Binding-site contacts:
Ligand atom C1 contacts residue ALA209 of chain 1.B at 3.6 Å (hydrophobic).
Ligand atom C2 contacts residue ALA209 of chain 1.B at 3.9 Å (hydrophobic).
Ligand atom O2 contacts residue MET207 of chain 1.B at 4.3 Å.
Ligand atom O1 contacts residue ASP212 of chain 1.B at 4.0 Å.
Ligand atom O1 contacts residue MG1 of chain 1.O at 4.1 Å.
Ligand atom O4 contacts residue MG1 of chain 1.O at 2.0 Å.
Ligand atom C1 contacts residue MG1 of chain 1.O at 2.9 Å.
Ligand atom O1 contacts residue GLY211 of chain 1.B at 2.9 Å (h-bond).
Ligand atom O2 contacts residue LYS186 of chain 1.B at 3.8 Å.
Ligand atom C1 contacts residue ASP212 of chain 1.B at 3.8 Å.
Ligand atom C2 contacts residue GLU188 of chain 1.B at 3.8 Å.
Ligand atom O3 contacts residue MG1 of chain 1.O at 2.2 Å.
Ligand atom C1 contacts residue THR244 of chain 1.B at 3.6 Å.
Ligand atom O4 contacts residue ALA209 of chain 1.B at 4.3 Å.
Ligand atom O4 contacts residue ASP212 of chain 1.B at 4.0 Å.
Ligand atom O2 contacts residue MET276 of chain 1.B at 4.2 Å.
Ligand atom O2 contacts residue MG1 of chain 1.O at 4.0 Å.
Ligand atom O1 contacts residue THR244 of chain 1.B at 2.5 Å (h-bond).
Ligand atom O2 contacts residue ARG87 of chain 1.B at 4.0 Å.
Ligand atom O3 contacts residue ASP212 of chain 1.B at 2.8 Å (salt-bridge).
Ligand atom C2 contacts residue MG1 of chain 1.O at 2.8 Å.
Ligand atom O4 contacts residue LYS186 of chain 1.B at 2.9 Å (salt-bridge).
Ligand atom O1 contacts residue ALA209 of chain 1.B at 3.4 Å.
Ligand atom O2 contacts residue ALA209 of chain 1.B at 4.3 Å.
Ligand atom O3 contacts residue GLU188 of chain 1.B at 3.0 Å (salt-bridge).
Ligand atom O3 contacts residue ALA209 of chain 1.B at 3.8 Å.
Ligand atom O4 contacts residue GLU188 of chain 1.B at 3.2 Å (salt-bridge).
Ligand atom O3 contacts residue GLY211 of chain 1.B at 3.6 Å.
Ligand atom C2 contacts residue THR244 of chain 1.B at 4.0 Å.
Ligand atom C1 contacts residue GLY211 of chain 1.B at 3.7 Å.
Ligand atom O2 contacts residue THR244 of chain 1.B at 3.5 Å (h-bond).
Ligand atom O1 contacts residue ARG210 of chain 1.B at 3.5 Å (salt-bridge).
Ligand atom C2 contacts residue LYS186 of chain 1.B at 3.6 Å.
Ligand atom C1 contacts residue GLU188 of chain 1.B at 3.7 Å.
Ligand atom C1 contacts residue ARG210 of chain 1.B at 4.4 Å.

Sequence of chain 1.B:
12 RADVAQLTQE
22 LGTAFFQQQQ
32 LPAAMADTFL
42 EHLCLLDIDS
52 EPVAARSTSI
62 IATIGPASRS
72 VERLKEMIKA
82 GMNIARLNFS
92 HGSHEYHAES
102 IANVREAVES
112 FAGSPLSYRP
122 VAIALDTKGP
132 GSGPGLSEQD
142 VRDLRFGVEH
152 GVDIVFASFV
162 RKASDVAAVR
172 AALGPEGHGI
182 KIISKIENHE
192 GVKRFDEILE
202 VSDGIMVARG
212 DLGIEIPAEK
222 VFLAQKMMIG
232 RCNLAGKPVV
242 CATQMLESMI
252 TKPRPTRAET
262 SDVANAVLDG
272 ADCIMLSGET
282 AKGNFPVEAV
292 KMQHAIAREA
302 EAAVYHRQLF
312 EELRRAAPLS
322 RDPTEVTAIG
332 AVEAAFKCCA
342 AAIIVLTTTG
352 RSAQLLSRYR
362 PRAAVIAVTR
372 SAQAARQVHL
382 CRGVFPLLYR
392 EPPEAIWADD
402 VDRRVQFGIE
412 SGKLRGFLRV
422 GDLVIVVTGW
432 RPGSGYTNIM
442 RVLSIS

This protein binds this small molecule.
Small molecule (SMILES): O=C([O-])C(=O)[O-]